The small molecule below binds the protein below.
Small molecule (SMILES): NC(=[NH2+])NCCC[C@H](N)C(=O)O

Binding-site contacts:
Ligand atom NH2 contacts residue ASP304 of chain 1.B at 2.8 Å (salt-bridge).
Ligand atom C contacts residue VAL112 of chain 1.B at 3.9 Å (hydrophobic).
Ligand atom CA contacts residue GLU277 of chain 1.B at 3.2 Å.
Ligand atom CB contacts residue VAL112 of chain 1.B at 3.1 Å (hydrophobic).
Ligand atom CG contacts residue SER299 of chain 1.B at 3.9 Å.
Ligand atom NH2 contacts residue PHE303 of chain 1.B at 3.1 Å (h-bond).
Ligand atom CG contacts residue ASP304 of chain 1.B at 3.6 Å.
Ligand atom NH2 contacts residue SER299 of chain 1.B at 3.7 Å.
Ligand atom CG contacts residue VAL112 of chain 1.B at 3.3 Å (hydrophobic).
Ligand atom C contacts residue GLU277 of chain 1.B at 3.5 Å.
Ligand atom O contacts residue VAL112 of chain 1.B at 3.0 Å (h-bond).
Ligand atom OXT contacts residue GLY279 of chain 1.B at 3.4 Å (h-bond).
Ligand atom CZ contacts residue GLY274 of chain 1.B at 3.4 Å.
Ligand atom O contacts residue GLY279 of chain 1.B at 3.8 Å.
Ligand atom CZ contacts residue THR300 of chain 1.B at 3.5 Å.
Ligand atom NE contacts residue LEU273 of chain 1.B at 3.6 Å.
Ligand atom OXT contacts residue ILE280 of chain 1.B at 2.9 Å (h-bond).
Ligand atom CZ contacts residue LEU113 of chain 1.B at 3.8 Å (hydrophobic).
Ligand atom OXT contacts residue VAL281 of chain 1.B at 3.1 Å (h-bond).
Ligand atom NH1 contacts residue PHE275 of chain 1.B at 3.8 Å.
Ligand atom CB contacts residue VAL281 of chain 1.B at 3.6 Å (hydrophobic).
Ligand atom N contacts residue SER111 of chain 1.B at 2.9 Å (h-bond).
Ligand atom CA contacts residue VAL112 of chain 1.B at 3.4 Å (hydrophobic).
Ligand atom NH1 contacts residue THR300 of chain 1.B at 3.1 Å (h-bond).
Ligand atom CD contacts residue ASP304 of chain 1.B at 3.5 Å.
Ligand atom O contacts residue GLU277 of chain 1.B at 3.6 Å.
Ligand atom CZ contacts residue ASP304 of chain 1.B at 3.9 Å.
Ligand atom NH1 contacts residue PHE301 of chain 1.B at 2.9 Å (h-bond).
Ligand atom C contacts residue GLY279 of chain 1.B at 3.9 Å.
Ligand atom O contacts residue SER111 of chain 1.B at 3.7 Å.
Ligand atom CB contacts residue ASP304 of chain 1.B at 3.5 Å.
Ligand atom N contacts residue GLU277 of chain 1.B at 3.0 Å (salt-bridge).
Ligand atom CG contacts residue LEU113 of chain 1.B at 3.7 Å (hydrophobic).
Ligand atom NH1 contacts residue GLY274 of chain 1.B at 3.0 Å (h-bond).
Ligand atom NE contacts residue GLY274 of chain 1.B at 2.9 Å (h-bond).
Ligand atom CD contacts residue LEU273 of chain 1.B at 3.8 Å (hydrophobic).
Ligand atom N contacts residue VAL112 of chain 1.B at 2.8 Å (h-bond).
Ligand atom O contacts residue CYS278 of chain 1.B at 3.6 Å.
Ligand atom C contacts residue ILE280 of chain 1.B at 3.9 Å (hydrophobic).
Ligand atom NH2 contacts residue THR300 of chain 1.B at 3.0 Å (h-bond).

Sequence of chain 1.B:
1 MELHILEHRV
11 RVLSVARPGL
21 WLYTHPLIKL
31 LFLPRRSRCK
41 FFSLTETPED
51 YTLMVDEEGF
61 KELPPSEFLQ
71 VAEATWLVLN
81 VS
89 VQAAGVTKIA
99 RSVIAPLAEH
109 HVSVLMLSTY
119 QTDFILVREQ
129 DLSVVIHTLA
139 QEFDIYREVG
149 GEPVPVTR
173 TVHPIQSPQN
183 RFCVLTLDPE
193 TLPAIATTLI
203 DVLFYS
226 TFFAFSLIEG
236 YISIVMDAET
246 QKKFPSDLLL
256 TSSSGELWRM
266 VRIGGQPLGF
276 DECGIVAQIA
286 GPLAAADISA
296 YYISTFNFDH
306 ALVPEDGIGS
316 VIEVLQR